Sequence of chain 1.A:
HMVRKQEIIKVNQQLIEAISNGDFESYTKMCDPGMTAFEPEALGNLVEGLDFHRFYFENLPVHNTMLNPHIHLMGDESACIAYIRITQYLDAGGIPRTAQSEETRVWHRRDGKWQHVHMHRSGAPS

Binding-site contacts:
Ligand atom CL1 contacts residue ARG129 of chain 1.A at 3.6 Å.
Ligand atom O1 contacts residue ILE21 of chain 1.A at 3.5 Å.
Ligand atom O1 contacts residue ARG129 of chain 1.A at 2.5 Å (salt-bridge).
Ligand atom C12 contacts residue TYR58 of chain 1.A at 3.7 Å (hydrophobic).
Ligand atom C contacts residue TYR29 of chain 1.A at 3.1 Å (hydrophobic).
Ligand atom N contacts residue ILE21 of chain 1.A at 3.4 Å.
Ligand atom CL1 contacts residue SER134 of chain 1.A at 3.6 Å.
Ligand atom C10 contacts residue GLU43 of chain 1.A at 3.7 Å.
Ligand atom O1 contacts residue ARG113 of chain 1.A at 2.8 Å (salt-bridge).
Ligand atom C1 contacts residue PHE59 of chain 1.A at 3.9 Å (hydrophobic).
Ligand atom C13 contacts residue HIS55 of chain 1.A at 3.2 Å.
Ligand atom CL contacts residue TYR58 of chain 1.A at 3.7 Å.
Ligand atom CL contacts residue PHE59 of chain 1.A at 3.9 Å.
Ligand atom CL1 contacts residue ARG93 of chain 1.A at 3.1 Å.
Ligand atom C12 contacts residue GLU41 of chain 1.A at 3.3 Å.
Ligand atom C contacts residue ARG113 of chain 1.A at 3.5 Å.
Ligand atom C1 contacts residue TYR29 of chain 1.A at 3.3 Å (hydrophobic).
Ligand atom C12 contacts residue HIS55 of chain 1.A at 3.3 Å.
Ligand atom C9 contacts residue ILE21 of chain 1.A at 3.9 Å (hydrophobic).
Ligand atom C contacts residue ARG129 of chain 1.A at 3.4 Å.
Ligand atom C2 contacts residue ARG129 of chain 1.A at 3.8 Å.
Ligand atom C11 contacts residue GLU43 of chain 1.A at 3.6 Å.
Ligand atom C11 contacts residue TYR58 of chain 1.A at 3.4 Å (hydrophobic).
Ligand atom C3 contacts residue ARG129 of chain 1.A at 3.6 Å.
Ligand atom O2 contacts residue GLU41 of chain 1.A at 2.5 Å (salt-bridge).
Ligand atom C8 contacts residue SER134 of chain 1.A at 3.5 Å.
Ligand atom N contacts residue ARG129 of chain 1.A at 3.9 Å.
Ligand atom O2 contacts residue TYR58 of chain 1.A at 3.5 Å.
Ligand atom C contacts residue ILE21 of chain 1.A at 3.4 Å (hydrophobic).
Ligand atom O2 contacts residue HIS55 of chain 1.A at 2.5 Å (h-bond).
Ligand atom C9 contacts residue SER134 of chain 1.A at 3.8 Å.
Ligand atom C4 contacts residue ILE21 of chain 1.A at 3.4 Å (hydrophobic).
Ligand atom C11 contacts residue GLU41 of chain 1.A at 3.6 Å.
Ligand atom C5 contacts residue ILE21 of chain 1.A at 3.6 Å (hydrophobic).
Ligand atom C7 contacts residue SER134 of chain 1.A at 3.7 Å.
Ligand atom O contacts residue ARG113 of chain 1.A at 3.0 Å (salt-bridge).
Ligand atom C1 contacts residue ILE21 of chain 1.A at 3.6 Å (hydrophobic).
Ligand atom O contacts residue TYR29 of chain 1.A at 2.3 Å (h-bond).
Ligand atom O contacts residue ILE21 of chain 1.A at 3.8 Å.
Ligand atom O contacts residue MET127 of chain 1.A at 3.3 Å (h-bond).

The small molecule below binds the protein below.
Small molecule (SMILES): O=C(O)Cc1cc(O)ccc1Nc1c(Cl)cccc1Cl